The protein below binds the small molecule below.
Small molecule (SMILES): CC(=O)N[C@H]1[C@H](O[C@H]2[C@H](O)[C@@H](NC(C)=O)CO[C@@H]2CO)O[C@H](CO)[C@@H](O)[C@@H]1O

Sequence of chain 2.A:
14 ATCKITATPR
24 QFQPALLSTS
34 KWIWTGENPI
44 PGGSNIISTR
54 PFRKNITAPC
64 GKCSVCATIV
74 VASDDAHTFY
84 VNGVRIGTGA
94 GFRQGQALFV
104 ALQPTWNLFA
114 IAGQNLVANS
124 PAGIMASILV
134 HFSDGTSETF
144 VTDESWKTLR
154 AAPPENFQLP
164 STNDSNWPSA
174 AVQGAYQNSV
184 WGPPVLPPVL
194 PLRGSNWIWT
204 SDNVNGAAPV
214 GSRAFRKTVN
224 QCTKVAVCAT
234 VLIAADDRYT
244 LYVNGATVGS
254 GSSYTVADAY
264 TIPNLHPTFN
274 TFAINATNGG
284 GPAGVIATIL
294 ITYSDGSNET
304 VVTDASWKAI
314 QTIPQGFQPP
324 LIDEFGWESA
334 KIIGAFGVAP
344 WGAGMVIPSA

Binding-site contacts:
Ligand atom O7 contacts residue GLY90 of chain 2.A at 3.3 Å.
Ligand atom O7 contacts residue LEU101 of chain 2.A at 3.6 Å.
Ligand atom O5 contacts residue ASN301 of chain 2.A at 2.3 Å (h-bond).
Ligand atom N2 contacts residue LEU293 of chain 2.A at 4.3 Å.
Ligand atom C8 contacts residue LEU293 of chain 2.A at 3.5 Å (hydrophobic).
Ligand atom C1 contacts residue ASN301 of chain 2.A at 1.4 Å.
Ligand atom C8 contacts residue GLY90 of chain 2.A at 4.2 Å.
Ligand atom C8 contacts residue LEU101 of chain 2.A at 3.8 Å (hydrophobic).
Ligand atom C8 contacts residue GLN99 of chain 2.A at 3.2 Å.
Ligand atom O3 contacts residue ILE89 of chain 2.A at 2.7 Å (h-bond).
Ligand atom C3 contacts residue ILE89 of chain 2.A at 3.2 Å (hydrophobic).
Ligand atom C4 contacts residue ILE89 of chain 2.A at 3.3 Å (hydrophobic).
Ligand atom C1 contacts residue ILE89 of chain 2.A at 4.5 Å (hydrophobic).
Ligand atom O5 contacts residue ILE89 of chain 2.A at 4.3 Å.
Ligand atom C8 contacts residue ALA100 of chain 2.A at 3.9 Å (hydrophobic).
Ligand atom O7 contacts residue THR91 of chain 2.A at 2.9 Å (h-bond).
Ligand atom O3 contacts residue LEU101 of chain 2.A at 3.7 Å.
Ligand atom C7 contacts residue ASN301 of chain 2.A at 3.7 Å.
Ligand atom O7 contacts residue ASN301 of chain 2.A at 3.9 Å.
Ligand atom C4 contacts residue ASN301 of chain 2.A at 4.2 Å.
Ligand atom C2 contacts residue ILE89 of chain 2.A at 3.4 Å (hydrophobic).
Ligand atom C5 contacts residue ASN301 of chain 2.A at 3.6 Å.
Ligand atom O7 contacts residue ILE89 of chain 2.A at 3.7 Å.
Ligand atom C2 contacts residue ASN301 of chain 2.A at 2.5 Å.
Ligand atom N2 contacts residue ASN301 of chain 2.A at 3.1 Å (h-bond).
Ligand atom O7 contacts residue PHE102 of chain 2.A at 3.1 Å (h-bond).
Ligand atom O6 contacts residue ARG88 of chain 2.A at 3.8 Å.
Ligand atom O3 contacts residue GLY90 of chain 2.A at 3.7 Å.
Ligand atom C7 contacts residue LEU293 of chain 2.A at 4.2 Å (hydrophobic).
Ligand atom C7 contacts residue THR91 of chain 2.A at 3.8 Å.
Ligand atom C8 contacts residue PHE102 of chain 2.A at 3.5 Å (hydrophobic).
Ligand atom C7 contacts residue LEU101 of chain 2.A at 4.1 Å (hydrophobic).
Ligand atom O4 contacts residue ILE89 of chain 2.A at 4.0 Å.
Ligand atom C5 contacts residue ILE89 of chain 2.A at 4.4 Å (hydrophobic).
Ligand atom C7 contacts residue GLY90 of chain 2.A at 4.0 Å.
Ligand atom C8 contacts residue THR91 of chain 2.A at 3.3 Å.
Ligand atom C3 contacts residue ASN301 of chain 2.A at 3.9 Å.
Ligand atom C7 contacts residue PHE102 of chain 2.A at 3.8 Å (hydrophobic).
Ligand atom N2 contacts residue ILE89 of chain 2.A at 4.3 Å.